Sequence of chain 1.C:
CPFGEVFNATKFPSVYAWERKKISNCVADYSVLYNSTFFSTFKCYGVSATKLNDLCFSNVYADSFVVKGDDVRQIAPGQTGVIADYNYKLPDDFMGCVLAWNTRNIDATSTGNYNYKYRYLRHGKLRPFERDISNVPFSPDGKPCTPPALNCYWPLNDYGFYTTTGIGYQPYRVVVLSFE

A small-molecule ligand and the protein it binds are described below.
Small molecule (SMILES): CC(=O)N[C@@H]1[C@@H](O)[C@H](O)[C@@H](CO)O[C@H]1O

Binding-site contacts:
Ligand atom N2 contacts residue SER31 of chain 1.C at 3.1 Å (h-bond).
Ligand atom C3 contacts residue SER31 of chain 1.C at 4.1 Å.
Ligand atom C5 contacts residue ASN35 of chain 1.C at 3.7 Å.
Ligand atom C8 contacts residue ASP29 of chain 1.C at 4.5 Å.
Ligand atom C2 contacts residue SER31 of chain 1.C at 3.6 Å.
Ligand atom C1 contacts residue ASN35 of chain 1.C at 1.4 Å.
Ligand atom C1 contacts residue SER31 of chain 1.C at 3.3 Å.
Ligand atom C8 contacts residue SER31 of chain 1.C at 4.0 Å.
Ligand atom N2 contacts residue ASN35 of chain 1.C at 2.9 Å (h-bond).
Ligand atom C8 contacts residue VAL32 of chain 1.C at 3.8 Å (hydrophobic).
Ligand atom C7 contacts residue ASN35 of chain 1.C at 3.5 Å.
Ligand atom O7 contacts residue ASN35 of chain 1.C at 3.7 Å.
Ligand atom O5 contacts residue ASN35 of chain 1.C at 2.4 Å (h-bond).
Ligand atom C7 contacts residue SER31 of chain 1.C at 4.1 Å.
Ligand atom O5 contacts residue SER31 of chain 1.C at 4.5 Å.
Ligand atom C4 contacts residue ASN35 of chain 1.C at 4.3 Å.
Ligand atom C3 contacts residue ASN35 of chain 1.C at 3.8 Å.
Ligand atom C2 contacts residue ASN35 of chain 1.C at 2.5 Å.